A protein and the small-molecule ligand that binds it are described below.
Small molecule (SMILES): Cn1c(N2CCC(C)(CN)CC2)nn2ccc(-c3cccc(Cl)c3Cl)c2c1=O

Binding-site contacts:
Ligand atom N17 contacts residue GLU249 of chain 1.A at 3.3 Å (salt-bridge).
Ligand atom N6 contacts residue THR253 of chain 1.A at 3.4 Å.
Ligand atom C23 contacts residue ARG111 of chain 1.A at 3.7 Å.
Ligand atom C15 contacts residue GLU249 of chain 1.A at 3.2 Å.
Ligand atom C20 contacts residue THR253 of chain 1.A at 3.4 Å.
Ligand atom C10 contacts residue PHE113 of chain 1.A at 3.7 Å (hydrophobic).
Ligand atom CL8 contacts residue ARG111 of chain 1.A at 3.7 Å.
Ligand atom C18 contacts residue PRO491 of chain 1.A at 3.8 Å (hydrophobic).
Ligand atom CL7 contacts residue LEU254 of chain 1.A at 3.7 Å.
Ligand atom N9 contacts residue THR218 of chain 1.A at 3.9 Å.
Ligand atom C21 contacts residue ARG111 of chain 1.A at 3.9 Å.
Ligand atom C25 contacts residue ARG111 of chain 1.A at 3.5 Å.
Ligand atom N17 contacts residue PHE113 of chain 1.A at 3.0 Å (h-bond).
Ligand atom C12 contacts residue GLU249 of chain 1.A at 3.9 Å.
Ligand atom CL7 contacts residue GLN257 of chain 1.A at 3.4 Å.
Ligand atom N1 contacts residue THR253 of chain 1.A at 3.5 Å.
Ligand atom CL7 contacts residue THR253 of chain 1.A at 3.6 Å.
Ligand atom O7 contacts residue ARG111 of chain 1.A at 3.5 Å (salt-bridge).
Ligand atom CL7 contacts residue ARG111 of chain 1.A at 3.6 Å.
Ligand atom C15 contacts residue THR108 of chain 1.A at 3.9 Å.
Ligand atom C23 contacts residue LYS492 of chain 1.A at 3.7 Å.
Ligand atom C20 contacts residue GLU250 of chain 1.A at 3.4 Å.
Ligand atom C14 contacts residue THR218 of chain 1.A at 3.6 Å.
Ligand atom C8 contacts residue THR218 of chain 1.A at 3.5 Å.
Ligand atom C19 contacts residue LEU254 of chain 1.A at 3.9 Å (hydrophobic).
Ligand atom C11 contacts residue PHE113 of chain 1.A at 3.5 Å (hydrophobic).
Ligand atom C8 contacts residue ARG111 of chain 1.A at 3.2 Å.
Ligand atom C20 contacts residue LEU254 of chain 1.A at 3.9 Å (hydrophobic).
Ligand atom C24 contacts residue ARG111 of chain 1.A at 3.5 Å.
Ligand atom N3 contacts residue ARG111 of chain 1.A at 3.7 Å.
Ligand atom C11 contacts residue GLU110 of chain 1.A at 3.5 Å.
Ligand atom N6 contacts residue THR219 of chain 1.A at 4.0 Å.
Ligand atom C15 contacts residue THR253 of chain 1.A at 3.2 Å.
Ligand atom CL8 contacts residue GLN495 of chain 1.A at 3.5 Å.
Ligand atom C26 contacts residue ARG111 of chain 1.A at 3.5 Å.
Ligand atom C16 contacts residue GLU249 of chain 1.A at 3.4 Å.
Ligand atom C8 contacts residue LEU216 of chain 1.A at 3.1 Å (hydrophobic).
Ligand atom C10 contacts residue ARG111 of chain 1.A at 3.3 Å.
Ligand atom C16 contacts residue PHE113 of chain 1.A at 3.7 Å (hydrophobic).
Ligand atom C19 contacts residue PRO491 of chain 1.A at 3.3 Å (hydrophobic).

Sequence of chain 1.A:
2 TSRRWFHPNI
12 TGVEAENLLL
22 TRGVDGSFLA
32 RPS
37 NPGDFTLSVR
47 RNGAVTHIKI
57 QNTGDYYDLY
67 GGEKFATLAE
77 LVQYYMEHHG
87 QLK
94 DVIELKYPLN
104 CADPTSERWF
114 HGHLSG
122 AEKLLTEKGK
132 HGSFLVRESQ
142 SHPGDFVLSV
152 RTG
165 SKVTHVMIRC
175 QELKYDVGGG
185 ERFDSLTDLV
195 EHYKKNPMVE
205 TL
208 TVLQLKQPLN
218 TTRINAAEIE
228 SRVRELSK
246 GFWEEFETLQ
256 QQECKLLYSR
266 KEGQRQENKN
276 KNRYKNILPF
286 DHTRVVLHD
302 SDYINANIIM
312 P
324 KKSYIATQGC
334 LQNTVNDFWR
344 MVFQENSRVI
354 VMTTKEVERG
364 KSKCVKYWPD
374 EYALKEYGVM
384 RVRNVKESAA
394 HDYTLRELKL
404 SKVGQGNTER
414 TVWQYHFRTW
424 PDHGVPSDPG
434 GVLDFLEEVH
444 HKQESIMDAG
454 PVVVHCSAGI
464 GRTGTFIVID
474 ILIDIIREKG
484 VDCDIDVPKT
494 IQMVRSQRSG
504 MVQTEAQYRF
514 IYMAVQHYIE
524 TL